Sequence of chain 42.F:
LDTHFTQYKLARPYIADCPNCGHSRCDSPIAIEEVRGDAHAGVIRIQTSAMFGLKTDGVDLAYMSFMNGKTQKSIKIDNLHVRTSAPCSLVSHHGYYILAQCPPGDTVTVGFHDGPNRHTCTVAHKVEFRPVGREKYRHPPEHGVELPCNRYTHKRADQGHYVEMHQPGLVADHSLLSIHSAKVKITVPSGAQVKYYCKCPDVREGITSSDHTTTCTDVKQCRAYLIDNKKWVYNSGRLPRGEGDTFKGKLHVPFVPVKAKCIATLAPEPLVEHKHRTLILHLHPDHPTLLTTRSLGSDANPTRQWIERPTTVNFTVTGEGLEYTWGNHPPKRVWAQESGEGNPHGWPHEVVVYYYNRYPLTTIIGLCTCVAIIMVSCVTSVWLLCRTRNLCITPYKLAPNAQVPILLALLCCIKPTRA

Binding-site contacts:
Ligand atom OAF contacts residue HIS114 of chain 42.H at 4.1 Å.
Ligand atom OBF contacts residue HIS82 of chain 42.F at 3.9 Å.
Ligand atom OAH contacts residue HIS82 of chain 42.D at 3.1 Å (h-bond).
Ligand atom O6B contacts residue ASN80 of chain 42.D at 3.0 Å (h-bond).
Ligand atom OAF contacts residue HIS82 of chain 42.D at 3.2 Å (h-bond).
Ligand atom N2 contacts residue HIS114 of chain 42.H at 4.1 Å.
Ligand atom OBA contacts residue HIS114 of chain 42.D at 3.0 Å (h-bond).
Ligand atom C2 contacts residue HIS82 of chain 42.D at 4.2 Å.
Ligand atom C5 contacts residue HIS82 of chain 42.H at 4.0 Å.
Ligand atom C3 contacts residue HIS82 of chain 42.D at 4.3 Å.
Ligand atom OAB contacts residue HIS114 of chain 42.H at 3.3 Å.
Ligand atom C6 contacts residue ASN80 of chain 42.D at 3.8 Å.
Ligand atom SAG contacts residue HIS114 of chain 42.H at 4.1 Å.
Ligand atom OBI contacts residue HIS82 of chain 42.F at 2.9 Å.
Ligand atom OBC contacts residue HIS82 of chain 42.F at 3.2 Å (h-bond).
Ligand atom O4 contacts residue HIS114 of chain 42.D at 3.6 Å.
Ligand atom SBB contacts residue HIS82 of chain 42.F at 3.5 Å (h-bond).
Ligand atom OBF contacts residue HIS114 of chain 42.F at 3.9 Å.
Ligand atom SBG contacts residue HIS82 of chain 42.F at 4.0 Å.
Ligand atom OBH contacts residue HIS114 of chain 42.F at 3.1 Å (h-bond).
Ligand atom O1 contacts residue HIS82 of chain 42.H at 3.6 Å.
Ligand atom SBB contacts residue HIS114 of chain 42.D at 4.2 Å.
Ligand atom SAG contacts residue HIS82 of chain 42.D at 3.7 Å.
Ligand atom O4 contacts residue ASN80 of chain 42.D at 3.1 Å (h-bond).
Ligand atom OBE contacts residue HIS82 of chain 42.F at 2.9 Å (h-bond).
Ligand atom C4 contacts residue ASN80 of chain 42.D at 4.0 Å.
Ligand atom OAH contacts residue ASN80 of chain 42.D at 3.2 Å (h-bond).
Ligand atom O2 contacts residue HIS82 of chain 42.F at 4.0 Å.
Ligand atom C1 contacts residue HIS114 of chain 42.H at 3.5 Å.
Ligand atom SBG contacts residue HIS114 of chain 42.F at 3.5 Å (h-bond).
Ligand atom C1 contacts residue HIS82 of chain 42.H at 3.7 Å.
Ligand atom OAB contacts residue ARG119 of chain 42.H at 3.5 Å.
Ligand atom O3 contacts residue HIS82 of chain 42.D at 3.9 Å.
Ligand atom OBC contacts residue HIS114 of chain 42.D at 4.1 Å.
Ligand atom OBI contacts residue HIS114 of chain 42.F at 3.0 Å (h-bond).
Ligand atom O3 contacts residue HIS114 of chain 42.D at 3.3 Å (h-bond).
Ligand atom O5 contacts residue HIS82 of chain 42.H at 3.2 Å (h-bond).
Ligand atom SAG contacts residue ASN80 of chain 42.D at 4.3 Å.
Ligand atom O1 contacts residue HIS114 of chain 42.H at 2.8 Å (h-bond).
Ligand atom OBA contacts residue HIS82 of chain 42.D at 4.3 Å.

Sequence of chain 42.H:
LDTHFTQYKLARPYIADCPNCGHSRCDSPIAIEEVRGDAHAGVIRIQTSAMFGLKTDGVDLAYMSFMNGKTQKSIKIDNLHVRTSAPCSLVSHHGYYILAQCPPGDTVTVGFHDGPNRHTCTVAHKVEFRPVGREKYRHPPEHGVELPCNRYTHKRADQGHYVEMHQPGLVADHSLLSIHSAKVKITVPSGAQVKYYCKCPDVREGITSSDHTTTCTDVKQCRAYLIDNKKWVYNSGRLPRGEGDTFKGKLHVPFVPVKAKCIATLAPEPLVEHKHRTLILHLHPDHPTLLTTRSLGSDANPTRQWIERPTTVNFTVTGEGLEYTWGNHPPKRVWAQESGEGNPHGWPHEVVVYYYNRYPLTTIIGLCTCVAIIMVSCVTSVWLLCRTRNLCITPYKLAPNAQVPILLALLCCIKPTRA

Sequence of chain 42.D:
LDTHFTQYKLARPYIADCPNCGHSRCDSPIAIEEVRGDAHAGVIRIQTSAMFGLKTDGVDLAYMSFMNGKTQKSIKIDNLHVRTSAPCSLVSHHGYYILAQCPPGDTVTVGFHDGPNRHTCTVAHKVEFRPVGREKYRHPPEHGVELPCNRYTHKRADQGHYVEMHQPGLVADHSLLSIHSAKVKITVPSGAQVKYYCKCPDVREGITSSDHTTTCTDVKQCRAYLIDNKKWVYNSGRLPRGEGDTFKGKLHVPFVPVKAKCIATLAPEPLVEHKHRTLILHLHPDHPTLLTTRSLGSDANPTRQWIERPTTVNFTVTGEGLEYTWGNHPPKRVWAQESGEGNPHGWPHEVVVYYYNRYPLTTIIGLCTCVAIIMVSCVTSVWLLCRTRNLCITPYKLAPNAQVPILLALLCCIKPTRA

This protein binds this small molecule.
Small molecule (SMILES): O=C(O)[C@@H]1O[C@H](O[C@H]2[C@@H](OS(=O)(=O)O)O[C@@H](O)[C@H](NS(=O)(=O)O)[C@H]2O)[C@@H](OS(=O)(=O)O)[C@H](O)[C@@H]1O